The protein below binds the small molecule below.
Small molecule (SMILES): CCN[C@H]1CN(CCOCC)S(=O)(=O)c2sc(S(N)(=O)=O)cc21

Binding-site contacts:
Ligand atom C12 contacts residue LEU196 of chain 1.A at 3.9 Å (hydrophobic).
Ligand atom O1A contacts residue TRP207 of chain 1.A at 3.9 Å.
Ligand atom N21 contacts residue ZN1 of chain 1.C at 2.0 Å.
Ligand atom O1A contacts residue THR197 of chain 1.A at 2.9 Å (h-bond).
Ligand atom O2A contacts residue VAL141 of chain 1.A at 3.8 Å.
Ligand atom O2A contacts residue HIS93 of chain 1.A at 3.5 Å.
Ligand atom C6 contacts residue LEU196 of chain 1.A at 3.7 Å (hydrophobic).
Ligand atom O4B contacts residue PHE129 of chain 1.A at 3.0 Å.
Ligand atom C15 contacts residue VAL133 of chain 1.A at 3.6 Å (hydrophobic).
Ligand atom O4B contacts residue VAL120 of chain 1.A at 3.9 Å.
Ligand atom C11 contacts residue PHE129 of chain 1.A at 3.9 Å (hydrophobic).
Ligand atom C17 contacts residue THR198 of chain 1.A at 3.3 Å.
Ligand atom C10 contacts residue THR198 of chain 1.A at 3.3 Å.
Ligand atom O2A contacts residue ZN1 of chain 1.C at 2.9 Å.
Ligand atom S2 contacts residue VAL120 of chain 1.A at 3.5 Å.
Ligand atom C3 contacts residue LEU196 of chain 1.A at 3.8 Å (hydrophobic).
Ligand atom C3 contacts residue HIS93 of chain 1.A at 3.8 Å.
Ligand atom O13 contacts residue PRO200 of chain 1.A at 3.8 Å.
Ligand atom S1 contacts residue HIS93 of chain 1.A at 3.8 Å.
Ligand atom O2A contacts residue VAL120 of chain 1.A at 3.9 Å.
Ligand atom N21 contacts residue THR197 of chain 1.A at 2.7 Å (h-bond).
Ligand atom C18 contacts residue TRP4 of chain 1.A at 3.9 Å (hydrophobic).
Ligand atom S1 contacts residue THR197 of chain 1.A at 3.6 Å.
Ligand atom N16 contacts residue THR198 of chain 1.A at 3.0 Å (h-bond).
Ligand atom C14 contacts residue PHE129 of chain 1.A at 3.9 Å (hydrophobic).
Ligand atom C14 contacts residue VAL133 of chain 1.A at 3.9 Å (hydrophobic).
Ligand atom C5 contacts residue THR198 of chain 1.A at 3.6 Å.
Ligand atom O1A contacts residue LEU196 of chain 1.A at 3.2 Å.
Ligand atom C4 contacts residue THR198 of chain 1.A at 3.3 Å.
Ligand atom N21 contacts residue HIS118 of chain 1.A at 3.4 Å (h-bond).
Ligand atom O3B contacts residue GLN91 of chain 1.A at 3.0 Å (h-bond).
Ligand atom N21 contacts residue HIS95 of chain 1.A at 3.4 Å (h-bond).
Ligand atom S1 contacts residue HIS118 of chain 1.A at 3.9 Å.
Ligand atom S1 contacts residue ZN1 of chain 1.C at 2.9 Å.
Ligand atom S2 contacts residue LEU196 of chain 1.A at 3.5 Å.
Ligand atom O2A contacts residue HIS118 of chain 1.A at 3.4 Å (h-bond).
Ligand atom C18 contacts residue HIS63 of chain 1.A at 3.7 Å.
Ligand atom S7 contacts residue PHE129 of chain 1.A at 4.0 Å.
Ligand atom N21 contacts residue HIS93 of chain 1.A at 3.3 Å (h-bond).
Ligand atom C12 contacts residue PRO200 of chain 1.A at 3.7 Å (hydrophobic).

Sequence of chain 1.A:
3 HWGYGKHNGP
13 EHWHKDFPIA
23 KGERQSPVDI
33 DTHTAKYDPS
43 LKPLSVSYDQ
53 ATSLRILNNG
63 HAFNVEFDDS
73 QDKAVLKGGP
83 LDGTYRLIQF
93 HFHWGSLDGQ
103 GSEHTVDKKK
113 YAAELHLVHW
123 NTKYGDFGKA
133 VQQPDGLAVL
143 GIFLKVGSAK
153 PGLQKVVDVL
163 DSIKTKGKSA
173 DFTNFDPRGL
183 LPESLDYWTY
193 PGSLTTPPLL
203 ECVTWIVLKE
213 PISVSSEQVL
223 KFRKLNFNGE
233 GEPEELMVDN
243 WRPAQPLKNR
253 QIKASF